Binding-site contacts:
Ligand atom C22 contacts residue MET128 of chain 1.A at 3.6 Å (hydrophobic).
Ligand atom C13 contacts residue LEU232 of chain 1.A at 3.9 Å (hydrophobic).
Ligand atom C18 contacts residue TRP90 of chain 1.A at 4.0 Å (hydrophobic).
Ligand atom C8 contacts residue PHE111 of chain 1.A at 3.8 Å (hydrophobic).
Ligand atom C2 contacts residue PHE111 of chain 1.A at 3.6 Å (hydrophobic).
Ligand atom C13 contacts residue THR54 of chain 1.A at 3.9 Å.
Ligand atom C14 contacts residue THR54 of chain 1.A at 4.1 Å.
Ligand atom O2 contacts residue LEU243 of chain 1.A at 4.0 Å.
Ligand atom C10 contacts residue PHE111 of chain 1.A at 3.9 Å (hydrophobic).
Ligand atom C1 contacts residue LEU135 of chain 1.A at 3.7 Å (hydrophobic).
Ligand atom C12 contacts residue LEU53 of chain 1.A at 4.0 Å (hydrophobic).
Ligand atom C24 contacts residue LEU232 of chain 1.A at 3.8 Å (hydrophobic).
Ligand atom C7 contacts residue LEU53 of chain 1.A at 4.1 Å (hydrophobic).
Ligand atom C9 contacts residue PHE111 of chain 1.A at 3.7 Å (hydrophobic).
Ligand atom C16 contacts residue THR54 of chain 1.A at 3.9 Å.
Ligand atom C14 contacts residue ALA57 of chain 1.A at 4.0 Å (hydrophobic).
Ligand atom C18 contacts residue ALA57 of chain 1.A at 3.3 Å (hydrophobic).
Ligand atom C22 contacts residue MET50 of chain 1.A at 3.8 Å (hydrophobic).
Ligand atom C17 contacts residue ASP58 of chain 1.A at 3.3 Å.
Ligand atom C16 contacts residue TYR244 of chain 1.A at 4.0 Å (hydrophobic).
Ligand atom O1 contacts residue ASP58 of chain 1.A at 4.0 Å.
Ligand atom O2 contacts residue TYR244 of chain 1.A at 2.9 Å.
Ligand atom C19 contacts residue ALA57 of chain 1.A at 3.4 Å (hydrophobic).
Ligand atom C23 contacts residue LEU232 of chain 1.A at 3.9 Å (hydrophobic).
Ligand atom C6 contacts residue ALA57 of chain 1.A at 3.5 Å (hydrophobic).
Ligand atom C6 contacts residue LEU53 of chain 1.A at 3.7 Å (hydrophobic).
Ligand atom C15 contacts residue THR54 of chain 1.A at 3.6 Å.
Ligand atom C24 contacts residue GLY228 of chain 1.A at 3.4 Å.
Ligand atom C13 contacts residue MET50 of chain 1.A at 4.1 Å (hydrophobic).
Ligand atom C17 contacts residue TYR244 of chain 1.A at 3.6 Å (hydrophobic).
Ligand atom C19 contacts residue LEU91 of chain 1.A at 4.0 Å (hydrophobic).
Ligand atom C17 contacts residue THR54 of chain 1.A at 3.7 Å.
Ligand atom C21 contacts residue MET128 of chain 1.A at 3.6 Å (hydrophobic).
Ligand atom C7 contacts residue ALA57 of chain 1.A at 3.8 Å (hydrophobic).
Ligand atom C23 contacts residue GLY228 of chain 1.A at 4.0 Å.
Ligand atom C16 contacts residue ASP58 of chain 1.A at 3.6 Å.
Ligand atom O2 contacts residue ASP58 of chain 1.A at 2.9 Å (salt-bridge).
Ligand atom O1 contacts residue THR54 of chain 1.A at 3.1 Å.
Ligand atom C23 contacts residue MET235 of chain 1.A at 3.9 Å (hydrophobic).
Ligand atom C9 contacts residue LEU98 of chain 1.A at 4.1 Å (hydrophobic).

Sequence of chain 1.A:
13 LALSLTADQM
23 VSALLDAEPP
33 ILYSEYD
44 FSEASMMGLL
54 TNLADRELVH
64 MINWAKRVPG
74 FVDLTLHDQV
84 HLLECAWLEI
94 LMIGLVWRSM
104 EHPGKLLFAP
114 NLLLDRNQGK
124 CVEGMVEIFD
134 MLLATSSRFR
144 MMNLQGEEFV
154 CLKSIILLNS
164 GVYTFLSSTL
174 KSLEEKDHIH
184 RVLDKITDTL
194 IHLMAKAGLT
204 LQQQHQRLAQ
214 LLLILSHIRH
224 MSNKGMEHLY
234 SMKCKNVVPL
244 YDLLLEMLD

The protein below binds the small molecule below.
Small molecule (SMILES): CC/C(=C(\c1ccccc1)c1ccc(/C=C/C(=O)O)cc1)c1ccccc1